Sequence of chain 44.C:
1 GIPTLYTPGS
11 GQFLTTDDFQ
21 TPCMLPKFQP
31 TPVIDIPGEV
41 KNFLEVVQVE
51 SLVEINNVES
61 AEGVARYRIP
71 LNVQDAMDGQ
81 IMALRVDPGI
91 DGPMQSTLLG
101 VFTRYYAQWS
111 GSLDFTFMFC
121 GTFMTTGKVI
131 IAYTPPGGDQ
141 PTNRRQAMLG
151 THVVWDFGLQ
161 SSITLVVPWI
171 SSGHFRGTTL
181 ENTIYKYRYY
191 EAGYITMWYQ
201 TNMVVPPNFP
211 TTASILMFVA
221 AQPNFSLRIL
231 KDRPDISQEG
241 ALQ

Sequence of chain 43.A:
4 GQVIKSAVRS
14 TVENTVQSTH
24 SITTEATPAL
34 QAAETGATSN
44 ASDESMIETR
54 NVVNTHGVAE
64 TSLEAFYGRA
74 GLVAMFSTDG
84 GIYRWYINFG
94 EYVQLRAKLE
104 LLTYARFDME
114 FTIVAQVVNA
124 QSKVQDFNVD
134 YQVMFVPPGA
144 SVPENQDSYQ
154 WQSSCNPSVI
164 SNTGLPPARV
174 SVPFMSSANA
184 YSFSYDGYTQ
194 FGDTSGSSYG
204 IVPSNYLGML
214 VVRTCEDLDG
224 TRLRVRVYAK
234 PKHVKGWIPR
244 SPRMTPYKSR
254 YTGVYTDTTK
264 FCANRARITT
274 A

This small molecule binds to this protein.
Small molecule (SMILES): N[C@@H](CS)C(=O)O

Binding-site contacts:
Ligand atom N contacts residue ASP150 of chain 43.A at 4.4 Å.
Ligand atom SG contacts residue GLY240 of chain 44.C at 4.0 Å.
Ligand atom CB contacts residue MET78 of chain 44.A at 3.9 Å (hydrophobic).
Ligand atom CA contacts residue TYR152 of chain 43.A at 3.8 Å (hydrophobic).
Ligand atom SG contacts residue ALA241 of chain 44.C at 3.5 Å (h-bond).
Ligand atom SG contacts residue GLY1 of chain 44.E at 4.2 Å.
Ligand atom O contacts residue LEU75 of chain 44.A at 4.4 Å.
Ligand atom CA contacts residue GLU239 of chain 44.C at 3.9 Å.
Ligand atom SG contacts residue TYR95 of chain 44.A at 3.8 Å.
Ligand atom CA contacts residue SER151 of chain 43.A at 4.0 Å.
Ligand atom N contacts residue GLY1 of chain 44.E at 3.7 Å.
Ligand atom N contacts residue TYR152 of chain 43.A at 3.5 Å.
Ligand atom N contacts residue GLU239 of chain 44.C at 3.0 Å (salt-bridge).
Ligand atom C contacts residue TYR95 of chain 44.A at 4.5 Å (hydrophobic).
Ligand atom C contacts residue SER151 of chain 43.A at 3.9 Å.
Ligand atom C contacts residue GLN155 of chain 43.A at 4.2 Å.
Ligand atom O contacts residue GLY1 of chain 44.E at 2.2 Å (h-bond).
Ligand atom C contacts residue GLY1 of chain 44.E at 1.3 Å.
Ligand atom SG contacts residue GLU239 of chain 44.C at 4.3 Å.
Ligand atom CB contacts residue ASP150 of chain 43.A at 3.6 Å.
Ligand atom N contacts residue GLN238 of chain 44.C at 3.8 Å.
Ligand atom O contacts residue TYR152 of chain 43.A at 3.6 Å.
Ligand atom CB contacts residue GLY1 of chain 44.E at 3.1 Å.
Ligand atom C contacts residue MET78 of chain 44.A at 4.2 Å (hydrophobic).
Ligand atom CA contacts residue GLY1 of chain 44.E at 2.4 Å.
Ligand atom CB contacts residue GLU239 of chain 44.C at 4.0 Å.
Ligand atom SG contacts residue MET78 of chain 44.A at 3.8 Å.
Ligand atom O contacts residue GLN155 of chain 43.A at 3.0 Å (h-bond).
Ligand atom O contacts residue TYR95 of chain 44.A at 3.6 Å.
Ligand atom C contacts residue ASP150 of chain 43.A at 3.8 Å.
Ligand atom CA contacts residue ASP150 of chain 43.A at 3.3 Å.
Ligand atom C contacts residue TYR152 of chain 43.A at 3.6 Å (hydrophobic).
Ligand atom N contacts residue GLN155 of chain 43.A at 4.3 Å.

Sequence of chain 44.A:
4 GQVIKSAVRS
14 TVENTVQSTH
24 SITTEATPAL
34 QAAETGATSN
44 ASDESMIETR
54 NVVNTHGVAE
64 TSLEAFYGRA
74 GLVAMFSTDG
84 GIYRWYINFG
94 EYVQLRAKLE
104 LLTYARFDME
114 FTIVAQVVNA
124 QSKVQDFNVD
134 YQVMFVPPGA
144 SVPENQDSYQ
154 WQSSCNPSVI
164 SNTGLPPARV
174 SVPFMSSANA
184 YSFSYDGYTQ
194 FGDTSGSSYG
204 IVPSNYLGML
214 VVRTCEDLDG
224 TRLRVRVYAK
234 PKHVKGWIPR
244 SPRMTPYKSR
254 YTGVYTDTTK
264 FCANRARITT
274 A